This small molecule binds to this protein.
Small molecule (SMILES): CC(C)[C@H](NC(=O)[C@H](CCCN=C(N)N)NC(=O)[C@@H](N)CCC(=O)O)C(=O)N[C@H](C=O)CCCCN

Binding-site contacts:
Ligand atom CG2 contacts residue PHE76 of chain 21.B at 3.8 Å (hydrophobic).

Sequence of chain 21.B:
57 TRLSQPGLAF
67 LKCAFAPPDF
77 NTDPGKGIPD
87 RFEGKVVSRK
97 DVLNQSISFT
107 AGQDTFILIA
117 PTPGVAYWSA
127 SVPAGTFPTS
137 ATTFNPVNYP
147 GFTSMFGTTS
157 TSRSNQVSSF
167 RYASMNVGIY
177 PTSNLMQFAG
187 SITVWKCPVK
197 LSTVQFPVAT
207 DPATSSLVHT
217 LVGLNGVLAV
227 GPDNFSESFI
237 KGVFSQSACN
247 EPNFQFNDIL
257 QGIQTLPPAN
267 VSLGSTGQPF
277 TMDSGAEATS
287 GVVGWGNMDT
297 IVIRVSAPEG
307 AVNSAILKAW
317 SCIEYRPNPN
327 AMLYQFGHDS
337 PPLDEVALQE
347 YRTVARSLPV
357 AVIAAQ